Binding-site contacts:
Ligand atom C18 contacts residue ALA95 of chain 1.A at 4.2 Å (hydrophobic).
Ligand atom C26 contacts residue ASN186 of chain 1.A at 3.8 Å.
Ligand atom C18 contacts residue ALA276 of chain 1.A at 3.8 Å (hydrophobic).
Ligand atom C18 contacts residue LEU345 of chain 1.A at 3.7 Å (hydrophobic).
Ligand atom C41 contacts residue HEM1 of chain 1.D at 3.9 Å.
Ligand atom O3 contacts residue PHE455 of chain 1.A at 4.1 Å.
Ligand atom O4 contacts residue PHE455 of chain 1.A at 3.0 Å.
Ligand atom C24 contacts residue VAL187 of chain 1.A at 3.8 Å (hydrophobic).
Ligand atom C29 contacts residue ASN186 of chain 1.A at 3.2 Å.
Ligand atom O3 contacts residue PHE96 of chain 1.A at 3.4 Å.
Ligand atom N7 contacts residue ASN186 of chain 1.A at 3.7 Å.
Ligand atom C16 contacts residue PHE455 of chain 1.A at 3.9 Å (hydrophobic).
Ligand atom C30 contacts residue LEU85 of chain 1.A at 3.9 Å (hydrophobic).
Ligand atom C27 contacts residue ALA219 of chain 1.A at 4.0 Å (hydrophobic).
Ligand atom C28 contacts residue ASN186 of chain 1.A at 3.4 Å.
Ligand atom C29 contacts residue LEU85 of chain 1.A at 3.4 Å (hydrophobic).
Ligand atom S2 contacts residue PHE455 of chain 1.A at 3.9 Å.
Ligand atom N7 contacts residue VAL187 of chain 1.A at 4.3 Å.
Ligand atom N7 contacts residue GLY275 of chain 1.A at 4.1 Å.
Ligand atom C41 contacts residue ALA276 of chain 1.A at 3.6 Å (hydrophobic).
Ligand atom C27 contacts residue ASN186 of chain 1.A at 3.7 Å.
Ligand atom C30 contacts residue ASN186 of chain 1.A at 3.4 Å.
Ligand atom C22 contacts residue GLY275 of chain 1.A at 4.0 Å.
Ligand atom C23 contacts residue GLY275 of chain 1.A at 3.3 Å.
Ligand atom C21 contacts residue PHE455 of chain 1.A at 3.5 Å (hydrophobic).
Ligand atom C19 contacts residue ALA276 of chain 1.A at 3.8 Å (hydrophobic).
Ligand atom C24 contacts residue LEU183 of chain 1.A at 3.2 Å (hydrophobic).
Ligand atom C24 contacts residue GLY275 of chain 1.A at 3.6 Å.
Ligand atom O4 contacts residue LEU190 of chain 1.A at 4.2 Å.
Ligand atom C41 contacts residue LEU345 of chain 1.A at 3.9 Å (hydrophobic).
Ligand atom O3 contacts residue LEU85 of chain 1.A at 3.8 Å.
Ligand atom C25 contacts residue ASN186 of chain 1.A at 3.7 Å.
Ligand atom N7 contacts residue LEU183 of chain 1.A at 3.6 Å.
Ligand atom C28 contacts residue ALA219 of chain 1.A at 3.9 Å (hydrophobic).
Ligand atom O4 contacts residue VAL187 of chain 1.A at 3.7 Å.
Ligand atom C23 contacts residue VAL187 of chain 1.A at 3.9 Å (hydrophobic).
Ligand atom C28 contacts residue VAL88 of chain 1.A at 3.9 Å (hydrophobic).
Ligand atom C19 contacts residue LEU345 of chain 1.A at 4.0 Å (hydrophobic).
Ligand atom C17 contacts residue PHE96 of chain 1.A at 3.5 Å (hydrophobic).
Ligand atom C20 contacts residue ALA276 of chain 1.A at 4.2 Å (hydrophobic).

This protein binds this small molecule.
Small molecule (SMILES): Cc1ccc(S(=O)(=O)N(C)c2ccnn2-c2ccccc2)cc1

Sequence of chain 1.A:
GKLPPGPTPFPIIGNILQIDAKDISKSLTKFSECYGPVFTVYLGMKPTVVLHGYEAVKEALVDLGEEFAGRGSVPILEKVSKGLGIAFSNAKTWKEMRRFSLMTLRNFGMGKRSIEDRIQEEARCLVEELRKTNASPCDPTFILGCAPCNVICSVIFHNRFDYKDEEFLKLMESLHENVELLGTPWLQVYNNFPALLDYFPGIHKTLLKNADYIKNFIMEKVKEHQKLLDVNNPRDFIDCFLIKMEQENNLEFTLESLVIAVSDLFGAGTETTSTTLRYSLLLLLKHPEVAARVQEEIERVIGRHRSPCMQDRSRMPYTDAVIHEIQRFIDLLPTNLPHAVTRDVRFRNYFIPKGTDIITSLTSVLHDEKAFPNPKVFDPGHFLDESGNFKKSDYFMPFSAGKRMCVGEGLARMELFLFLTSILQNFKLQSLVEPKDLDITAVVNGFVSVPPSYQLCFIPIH